This protein binds this small molecule.
Small molecule (SMILES): N[C@@H](Cc1ccccc1)C(=O)NCC=O

Binding-site contacts:
Ligand atom CB contacts residue ASN492 of chain 3.NA at 3.8 Å.
Ligand atom CD1 contacts residue ILE434 of chain 3.NA at 4.1 Å (hydrophobic).
Ligand atom C contacts residue ARG442 of chain 3.NA at 4.4 Å.
Ligand atom CD2 contacts residue ARG442 of chain 3.NA at 3.5 Å.
Ligand atom CE1 contacts residue ILE434 of chain 3.NA at 3.9 Å (hydrophobic).
Ligand atom CB contacts residue PHE496 of chain 3.NA at 3.9 Å (hydrophobic).
Ligand atom CD1 contacts residue ASN492 of chain 3.NA at 3.9 Å.
Ligand atom N contacts residue SER491 of chain 3.NA at 4.1 Å.
Ligand atom CE1 contacts residue PHE496 of chain 3.NA at 3.6 Å (hydrophobic).
Ligand atom CA contacts residue ARG442 of chain 3.NA at 3.6 Å.
Ligand atom N contacts residue ARG442 of chain 3.NA at 4.2 Å.
Ligand atom CE1 contacts residue PRO438 of chain 3.NA at 3.8 Å (hydrophobic).
Ligand atom CE2 contacts residue PRO438 of chain 3.NA at 3.7 Å (hydrophobic).
Ligand atom CG contacts residue GLY495 of chain 3.NA at 4.4 Å.
Ligand atom CB contacts residue GLY495 of chain 3.NA at 3.9 Å.
Ligand atom CE2 contacts residue ARG442 of chain 3.NA at 3.6 Å.
Ligand atom CD1 contacts residue PHE496 of chain 3.NA at 3.7 Å (hydrophobic).
Ligand atom CD2 contacts residue PRO438 of chain 3.NA at 4.4 Å (hydrophobic).
Ligand atom CA contacts residue ASN492 of chain 3.NA at 3.3 Å.
Ligand atom CG contacts residue ASN492 of chain 3.NA at 4.3 Å.
Ligand atom CG contacts residue PHE496 of chain 3.NA at 4.0 Å (hydrophobic).
Ligand atom CZ contacts residue PHE496 of chain 3.NA at 3.9 Å (hydrophobic).
Ligand atom O contacts residue ASN492 of chain 3.NA at 4.2 Å.
Ligand atom N contacts residue ASN492 of chain 3.NA at 3.3 Å (h-bond).
Ligand atom CZ contacts residue PRO438 of chain 3.NA at 3.4 Å (hydrophobic).
Ligand atom C contacts residue ASN492 of chain 3.NA at 4.0 Å.
Ligand atom CD1 contacts residue PRO438 of chain 3.NA at 4.4 Å (hydrophobic).
Ligand atom O contacts residue ARG442 of chain 3.NA at 4.3 Å.
Ligand atom O contacts residue PRO438 of chain 3.NA at 4.0 Å.

Sequence of chain 3.NA:
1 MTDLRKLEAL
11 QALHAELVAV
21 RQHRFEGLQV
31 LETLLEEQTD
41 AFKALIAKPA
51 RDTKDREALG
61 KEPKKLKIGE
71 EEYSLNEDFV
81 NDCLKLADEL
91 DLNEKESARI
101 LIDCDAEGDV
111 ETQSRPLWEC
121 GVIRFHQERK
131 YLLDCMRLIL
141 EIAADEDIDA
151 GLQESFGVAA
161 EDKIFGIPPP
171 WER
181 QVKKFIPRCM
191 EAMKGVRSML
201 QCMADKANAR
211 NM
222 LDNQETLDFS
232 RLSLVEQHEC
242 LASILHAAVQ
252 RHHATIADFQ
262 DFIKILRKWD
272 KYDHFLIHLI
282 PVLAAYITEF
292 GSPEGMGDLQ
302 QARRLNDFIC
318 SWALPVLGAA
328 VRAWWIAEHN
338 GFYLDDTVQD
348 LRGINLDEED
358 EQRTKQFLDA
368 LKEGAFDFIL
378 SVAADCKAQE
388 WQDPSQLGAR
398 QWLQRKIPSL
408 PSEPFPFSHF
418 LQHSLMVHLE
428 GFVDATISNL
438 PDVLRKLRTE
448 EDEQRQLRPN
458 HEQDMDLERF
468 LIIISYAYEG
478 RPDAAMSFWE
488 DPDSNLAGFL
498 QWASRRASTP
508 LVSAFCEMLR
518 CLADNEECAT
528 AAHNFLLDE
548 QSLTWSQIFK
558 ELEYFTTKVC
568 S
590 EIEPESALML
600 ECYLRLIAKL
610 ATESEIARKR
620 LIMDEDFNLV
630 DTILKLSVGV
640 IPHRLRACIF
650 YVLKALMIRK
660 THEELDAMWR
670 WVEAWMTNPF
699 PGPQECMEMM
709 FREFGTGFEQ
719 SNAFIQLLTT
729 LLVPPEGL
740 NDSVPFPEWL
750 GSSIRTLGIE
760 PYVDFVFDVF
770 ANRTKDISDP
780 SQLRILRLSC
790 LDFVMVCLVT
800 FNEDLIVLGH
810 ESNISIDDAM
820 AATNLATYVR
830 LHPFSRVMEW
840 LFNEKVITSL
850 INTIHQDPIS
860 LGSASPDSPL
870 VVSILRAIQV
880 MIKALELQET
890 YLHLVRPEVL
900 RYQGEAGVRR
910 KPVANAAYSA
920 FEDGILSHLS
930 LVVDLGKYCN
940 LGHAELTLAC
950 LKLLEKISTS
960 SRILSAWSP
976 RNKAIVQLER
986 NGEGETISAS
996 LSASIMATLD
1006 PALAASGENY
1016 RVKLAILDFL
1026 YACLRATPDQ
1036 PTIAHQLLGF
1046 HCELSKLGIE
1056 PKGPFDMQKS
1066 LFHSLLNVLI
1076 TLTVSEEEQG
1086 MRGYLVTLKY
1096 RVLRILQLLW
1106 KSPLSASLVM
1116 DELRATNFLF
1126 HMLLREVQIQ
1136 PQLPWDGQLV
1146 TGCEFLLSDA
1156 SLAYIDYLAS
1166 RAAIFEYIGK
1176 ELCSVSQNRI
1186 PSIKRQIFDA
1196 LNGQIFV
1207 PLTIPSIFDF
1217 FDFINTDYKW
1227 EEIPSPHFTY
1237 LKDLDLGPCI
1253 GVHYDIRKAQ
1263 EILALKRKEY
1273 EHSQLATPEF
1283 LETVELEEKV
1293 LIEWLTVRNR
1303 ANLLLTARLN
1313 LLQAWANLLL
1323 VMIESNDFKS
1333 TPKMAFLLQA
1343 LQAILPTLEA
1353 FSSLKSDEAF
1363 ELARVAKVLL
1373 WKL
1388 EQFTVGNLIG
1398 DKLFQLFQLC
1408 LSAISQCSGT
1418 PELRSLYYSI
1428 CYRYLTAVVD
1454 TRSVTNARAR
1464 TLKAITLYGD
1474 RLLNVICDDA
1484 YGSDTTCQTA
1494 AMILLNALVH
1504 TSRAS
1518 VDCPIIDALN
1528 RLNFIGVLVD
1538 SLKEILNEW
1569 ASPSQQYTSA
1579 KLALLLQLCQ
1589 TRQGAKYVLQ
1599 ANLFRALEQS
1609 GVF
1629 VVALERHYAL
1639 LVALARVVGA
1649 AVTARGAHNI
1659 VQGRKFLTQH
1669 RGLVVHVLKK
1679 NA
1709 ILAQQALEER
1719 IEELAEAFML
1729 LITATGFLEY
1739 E